Binding-site contacts:
Ligand atom O5 contacts residue ASN42 of chain 1.C at 2.3 Å (h-bond).
Ligand atom C7 contacts residue ASN42 of chain 1.C at 3.7 Å.
Ligand atom C4 contacts residue ASN42 of chain 1.C at 4.3 Å.
Ligand atom O6 contacts residue SER22 of chain 1.C at 3.5 Å (h-bond).
Ligand atom C1 contacts residue ASN42 of chain 1.C at 1.4 Å.
Ligand atom C3 contacts residue ASN42 of chain 1.C at 3.9 Å.
Ligand atom O7 contacts residue ARG25 of chain 1.C at 4.3 Å.
Ligand atom N2 contacts residue SER24 of chain 1.C at 2.8 Å (h-bond).
Ligand atom C7 contacts residue ARG25 of chain 1.C at 4.4 Å.
Ligand atom C1 contacts residue SER24 of chain 1.C at 3.9 Å.
Ligand atom C8 contacts residue TRP23 of chain 1.C at 3.4 Å (hydrophobic).
Ligand atom N2 contacts residue ASN42 of chain 1.C at 3.1 Å (h-bond).
Ligand atom C2 contacts residue SER24 of chain 1.C at 3.7 Å.
Ligand atom C7 contacts residue SER24 of chain 1.C at 3.7 Å.
Ligand atom C3 contacts residue SER24 of chain 1.C at 4.0 Å.
Ligand atom C8 contacts residue ARG25 of chain 1.C at 4.3 Å.
Ligand atom C5 contacts residue ASN42 of chain 1.C at 3.6 Å.
Ligand atom C8 contacts residue SER24 of chain 1.C at 3.6 Å.
Ligand atom C6 contacts residue SER22 of chain 1.C at 3.4 Å.
Ligand atom O7 contacts residue ASN42 of chain 1.C at 3.9 Å.
Ligand atom N2 contacts residue ARG25 of chain 1.C at 4.4 Å.
Ligand atom C2 contacts residue ASN42 of chain 1.C at 2.5 Å.
Ligand atom C1 contacts residue ARG25 of chain 1.C at 4.5 Å.

This small molecule binds to this protein.
Small molecule (SMILES): CC(=O)N[C@H]1[C@H](O[C@H]2[C@H](O)[C@@H](NC(C)=O)CO[C@@H]2CO)O[C@H](CO)[C@@H](O)[C@@H]1O

Sequence of chain 1.C:
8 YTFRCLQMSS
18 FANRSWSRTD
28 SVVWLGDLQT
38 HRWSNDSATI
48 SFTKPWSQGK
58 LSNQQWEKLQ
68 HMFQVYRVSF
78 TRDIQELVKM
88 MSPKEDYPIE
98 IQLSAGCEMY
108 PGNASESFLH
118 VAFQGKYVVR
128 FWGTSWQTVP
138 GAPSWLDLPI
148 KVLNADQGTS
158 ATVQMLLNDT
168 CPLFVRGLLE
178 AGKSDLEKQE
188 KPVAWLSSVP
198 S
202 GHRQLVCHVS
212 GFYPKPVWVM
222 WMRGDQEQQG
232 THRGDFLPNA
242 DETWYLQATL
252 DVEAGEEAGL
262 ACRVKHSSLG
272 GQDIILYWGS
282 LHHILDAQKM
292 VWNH